This small molecule binds to this protein.
Small molecule (SMILES): Cc1cn(-c2cc3c(c(C4CCCC4)c2)C(=O)NCC3)c2c1C(=O)CC(C)(C)C2

Sequence of chain 1.A:
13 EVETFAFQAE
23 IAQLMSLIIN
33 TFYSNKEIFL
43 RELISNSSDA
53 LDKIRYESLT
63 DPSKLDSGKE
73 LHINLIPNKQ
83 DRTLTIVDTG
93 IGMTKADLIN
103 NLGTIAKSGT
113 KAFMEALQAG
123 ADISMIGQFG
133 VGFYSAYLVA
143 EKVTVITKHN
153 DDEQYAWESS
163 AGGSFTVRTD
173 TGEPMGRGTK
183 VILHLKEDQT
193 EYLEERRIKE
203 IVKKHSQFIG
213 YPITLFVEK

Binding-site contacts:
Ligand atom C22 contacts residue ALA52 of chain 1.A at 3.9 Å (hydrophobic).
Ligand atom C23 contacts residue ASN48 of chain 1.A at 3.8 Å.
Ligand atom C21 contacts residue MET95 of chain 1.A at 3.9 Å (hydrophobic).
Ligand atom O1 contacts residue ALA52 of chain 1.A at 3.2 Å.
Ligand atom C6 contacts residue TYR136 of chain 1.A at 3.4 Å (hydrophobic).
Ligand atom O1 contacts residue THR181 of chain 1.A at 3.6 Å (h-bond).
Ligand atom C8 contacts residue PHE135 of chain 1.A at 3.9 Å (hydrophobic).
Ligand atom C16 contacts residue MET95 of chain 1.A at 3.9 Å (hydrophobic).
Ligand atom C18 contacts residue ASN48 of chain 1.A at 3.6 Å.
Ligand atom C9 contacts residue LEU104 of chain 1.A at 3.8 Å (hydrophobic).
Ligand atom C23 contacts residue SER49 of chain 1.A at 3.6 Å.
Ligand atom C contacts residue GLY132 of chain 1.A at 3.7 Å.
Ligand atom C23 contacts residue ASP90 of chain 1.A at 3.6 Å.
Ligand atom C23 contacts residue VAL183 of chain 1.A at 3.9 Å (hydrophobic).
Ligand atom C12 contacts residue PHE135 of chain 1.A at 3.8 Å (hydrophobic).
Ligand atom C13 contacts residue MET95 of chain 1.A at 3.8 Å (hydrophobic).
Ligand atom C3 contacts residue PHE135 of chain 1.A at 3.8 Å (hydrophobic).
Ligand atom C24 contacts residue THR181 of chain 1.A at 3.9 Å.
Ligand atom C contacts residue ALA108 of chain 1.A at 3.9 Å (hydrophobic).
Ligand atom C22 contacts residue MET95 of chain 1.A at 3.9 Å (hydrophobic).
Ligand atom C5 contacts residue TYR136 of chain 1.A at 3.3 Å (hydrophobic).
Ligand atom C12 contacts residue ASN48 of chain 1.A at 3.8 Å.
Ligand atom C9 contacts residue LEU100 of chain 1.A at 4.0 Å (hydrophobic).
Ligand atom C13 contacts residue ASN48 of chain 1.A at 3.7 Å.
Ligand atom C14 contacts residue ASN48 of chain 1.A at 3.9 Å.
Ligand atom N1 contacts residue SER49 of chain 1.A at 3.9 Å.
Ligand atom O contacts residue TYR136 of chain 1.A at 2.7 Å (h-bond).
Ligand atom C contacts residue LEU104 of chain 1.A at 3.8 Å (hydrophobic).
Ligand atom C19 contacts residue ALA52 of chain 1.A at 3.9 Å (hydrophobic).
Ligand atom C6 contacts residue PHE135 of chain 1.A at 3.9 Å (hydrophobic).
Ligand atom C15 contacts residue MET95 of chain 1.A at 3.9 Å (hydrophobic).
Ligand atom N contacts residue PHE135 of chain 1.A at 3.9 Å.
Ligand atom C24 contacts residue VAL183 of chain 1.A at 3.7 Å (hydrophobic).
Ligand atom C10 contacts residue TRP159 of chain 1.A at 3.5 Å (hydrophobic).
Ligand atom C14 contacts residue MET95 of chain 1.A at 3.8 Å (hydrophobic).
Ligand atom C22 contacts residue ASN48 of chain 1.A at 3.9 Å.
Ligand atom N1 contacts residue THR181 of chain 1.A at 3.7 Å.
Ligand atom C17 contacts residue ASN48 of chain 1.A at 3.8 Å.
Ligand atom N1 contacts residue ASP90 of chain 1.A at 2.9 Å (salt-bridge).
Ligand atom C20 contacts residue ILE93 of chain 1.A at 3.9 Å (hydrophobic).